Sequence of chain 1.D:
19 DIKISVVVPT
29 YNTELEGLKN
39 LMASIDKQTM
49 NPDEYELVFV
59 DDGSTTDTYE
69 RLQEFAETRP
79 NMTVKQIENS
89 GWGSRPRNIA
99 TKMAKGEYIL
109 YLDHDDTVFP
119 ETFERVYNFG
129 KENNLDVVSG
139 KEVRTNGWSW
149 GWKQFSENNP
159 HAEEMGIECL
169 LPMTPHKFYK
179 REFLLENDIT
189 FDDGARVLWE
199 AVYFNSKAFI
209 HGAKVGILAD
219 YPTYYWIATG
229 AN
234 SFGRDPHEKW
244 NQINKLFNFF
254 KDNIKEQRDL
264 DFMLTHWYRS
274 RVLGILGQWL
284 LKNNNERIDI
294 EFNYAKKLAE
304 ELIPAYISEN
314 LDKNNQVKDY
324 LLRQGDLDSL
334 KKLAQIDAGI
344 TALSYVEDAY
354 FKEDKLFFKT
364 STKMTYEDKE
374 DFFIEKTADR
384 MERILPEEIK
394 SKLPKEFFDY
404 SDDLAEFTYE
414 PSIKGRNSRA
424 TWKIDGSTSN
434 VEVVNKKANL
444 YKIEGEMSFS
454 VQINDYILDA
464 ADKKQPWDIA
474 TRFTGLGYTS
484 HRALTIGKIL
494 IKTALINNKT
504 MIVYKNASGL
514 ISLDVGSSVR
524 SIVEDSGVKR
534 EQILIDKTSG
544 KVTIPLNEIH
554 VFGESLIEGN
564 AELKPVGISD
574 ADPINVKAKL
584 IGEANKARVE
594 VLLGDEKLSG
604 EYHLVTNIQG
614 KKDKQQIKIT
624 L

This small molecule binds to this protein.
Small molecule (SMILES): Cc1cn([C@H]2C[C@H](O)[C@@H](CO[P](=O)(O)O[P](=O)(O)O[C@H]3O[C@@H](C)[C@H](O)[C@@H](O)[C@H]3O)O2)c(=O)[nH]c1=O

Binding-site contacts:
Ligand atom O41 contacts residue ASN87 of chain 1.D at 3.6 Å.
Ligand atom C41 contacts residue ASP60 of chain 1.D at 3.6 Å.
Ligand atom N31 contacts residue ASP60 of chain 1.D at 2.9 Å (salt-bridge).
Ligand atom O5 contacts residue ASN230 of chain 1.D at 3.3 Å (h-bond).
Ligand atom P contacts residue MG1 of chain 1.Q at 3.3 Å.
Ligand atom C3' contacts residue HIS112 of chain 1.D at 3.5 Å.
Ligand atom C2' contacts residue HIS112 of chain 1.D at 3.4 Å.
Ligand atom OPP contacts residue MG1 of chain 1.Q at 3.5 Å.
Ligand atom P2 contacts residue MG1 of chain 1.Q at 3.1 Å.
Ligand atom O1 contacts residue ASN230 of chain 1.D at 3.7 Å.
Ligand atom O21 contacts residue GLY91 of chain 1.D at 3.6 Å.
Ligand atom O3' contacts residue PRO27 of chain 1.D at 2.4 Å (h-bond).
Ligand atom C4' contacts residue ASP111 of chain 1.D at 3.6 Å.
Ligand atom O1P contacts residue ASP113 of chain 1.D at 3.0 Å (salt-bridge).
Ligand atom N31 contacts residue TRP90 of chain 1.D at 3.5 Å (h-bond).
Ligand atom O4P contacts residue TRP224 of chain 1.D at 3.5 Å (h-bond).
Ligand atom O41 contacts residue TYR29 of chain 1.D at 3.5 Å.
Ligand atom O1P contacts residue MG1 of chain 1.Q at 2.3 Å.
Ligand atom O1P contacts residue ASP111 of chain 1.D at 3.6 Å.
Ligand atom O3' contacts residue HIS112 of chain 1.D at 3.1 Å (h-bond).
Ligand atom O2 contacts residue ASN230 of chain 1.D at 3.1 Å.
Ligand atom N31 contacts residue TYR29 of chain 1.D at 3.4 Å.
Ligand atom C21 contacts residue TRP90 of chain 1.D at 3.6 Å (hydrophobic).
Ligand atom C41 contacts residue TYR29 of chain 1.D at 3.6 Å (hydrophobic).
Ligand atom O4P contacts residue ASP113 of chain 1.D at 3.5 Å (salt-bridge).
Ligand atom O41 contacts residue GLY89 of chain 1.D at 3.0 Å.
Ligand atom C41 contacts residue GLY89 of chain 1.D at 3.5 Å.
Ligand atom C3' contacts residue PRO27 of chain 1.D at 3.4 Å (hydrophobic).
Ligand atom O3' contacts residue ASP111 of chain 1.D at 3.5 Å.
Ligand atom O41 contacts residue ASP60 of chain 1.D at 3.4 Å (salt-bridge).
Ligand atom O4' contacts residue GLY91 of chain 1.D at 3.6 Å.
Ligand atom O21 contacts residue ASP60 of chain 1.D at 3.4 Å.
Ligand atom C21 contacts residue GLY91 of chain 1.D at 3.7 Å.
Ligand atom C2' contacts residue PRO27 of chain 1.D at 3.2 Å (hydrophobic).
Ligand atom O3P contacts residue TRP224 of chain 1.D at 3.4 Å (h-bond).
Ligand atom O41 contacts residue TRP90 of chain 1.D at 3.4 Å (h-bond).
Ligand atom O4P contacts residue MG1 of chain 1.Q at 1.8 Å.
Ligand atom C1' contacts residue PRO27 of chain 1.D at 3.5 Å (hydrophobic).
Ligand atom C21 contacts residue TYR29 of chain 1.D at 3.6 Å (hydrophobic).
Ligand atom C41 contacts residue TRP90 of chain 1.D at 3.5 Å (hydrophobic).